The protein below binds the small molecule below.
Small molecule (SMILES): CC(=O)N[C@H]1[C@H](O[C@H]2[C@H](O)[C@@H](NC(C)=O)CO[C@@H]2CO[C@@]2(C)OC[C@@H](O)[C@H](O)[C@@H]2O)O[C@H](CO)[C@@H](O)[C@@H]1O

Sequence of chain 5.A:
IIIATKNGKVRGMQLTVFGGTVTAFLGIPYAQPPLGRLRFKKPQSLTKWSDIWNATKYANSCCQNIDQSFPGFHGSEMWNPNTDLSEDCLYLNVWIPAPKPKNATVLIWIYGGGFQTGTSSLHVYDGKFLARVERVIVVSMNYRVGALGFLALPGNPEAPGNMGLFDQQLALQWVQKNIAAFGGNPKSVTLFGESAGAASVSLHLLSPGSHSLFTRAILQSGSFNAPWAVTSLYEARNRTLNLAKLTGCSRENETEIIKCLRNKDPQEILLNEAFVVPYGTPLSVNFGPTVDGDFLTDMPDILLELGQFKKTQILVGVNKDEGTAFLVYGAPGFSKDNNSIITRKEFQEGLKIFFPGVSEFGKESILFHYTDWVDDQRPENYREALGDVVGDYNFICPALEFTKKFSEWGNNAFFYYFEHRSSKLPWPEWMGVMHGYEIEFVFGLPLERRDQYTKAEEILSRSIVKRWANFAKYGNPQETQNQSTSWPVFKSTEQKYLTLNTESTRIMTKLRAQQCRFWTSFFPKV

Binding-site contacts:
Ligand atom C8 contacts residue ILE344 of chain 5.A at 4.2 Å (hydrophobic).
Ligand atom C1 contacts residue SER338 of chain 5.A at 4.0 Å.
Ligand atom C1 contacts residue ASN341 of chain 5.A at 4.2 Å.
Ligand atom O7 contacts residue PRO335 of chain 5.A at 4.3 Å.
Ligand atom C7 contacts residue ASN341 of chain 5.A at 3.2 Å.
Ligand atom C5 contacts residue ASN341 of chain 5.A at 3.7 Å.
Ligand atom N2 contacts residue ASN341 of chain 5.A at 2.8 Å (h-bond).
Ligand atom O6 contacts residue SER338 of chain 5.A at 4.4 Å.
Ligand atom C8 contacts residue ASN342 of chain 5.A at 3.6 Å.
Ligand atom O5 contacts residue SER338 of chain 5.A at 3.8 Å.
Ligand atom O6 contacts residue SER338 of chain 5.A at 4.4 Å.
Ligand atom C8 contacts residue ASN341 of chain 5.A at 4.3 Å.
Ligand atom C2 contacts residue ASN341 of chain 5.A at 2.4 Å.
Ligand atom C3 contacts residue ASN341 of chain 5.A at 3.8 Å.
Ligand atom C6 contacts residue SER338 of chain 5.A at 4.4 Å.
Ligand atom C1 contacts residue GLY336 of chain 5.A at 4.4 Å.
Ligand atom C5 contacts residue SER338 of chain 5.A at 4.2 Å.
Ligand atom C3 contacts residue GLY336 of chain 5.A at 4.2 Å.
Ligand atom O5 contacts residue ASN341 of chain 5.A at 2.4 Å (h-bond).
Ligand atom O7 contacts residue ASN341 of chain 5.A at 3.3 Å (h-bond).
Ligand atom C1 contacts residue ASN341 of chain 5.A at 1.4 Å.
Ligand atom C4 contacts residue ASN341 of chain 5.A at 4.2 Å.
Ligand atom O7 contacts residue GLY336 of chain 5.A at 3.4 Å (h-bond).
Ligand atom O4 contacts residue GLY336 of chain 5.A at 4.4 Å.
Ligand atom C1 contacts residue SER338 of chain 5.A at 4.2 Å.
Ligand atom N2 contacts residue GLY336 of chain 5.A at 4.3 Å.